This small molecule binds to this protein.
Small molecule (SMILES): CC(=O)N[C@@H]1[C@@H](O)[C@H](O)[C@@H](CO)O[C@H]1O

Binding-site contacts:
Ligand atom O5 contacts residue ASN176 of chain 1.D at 2.3 Å (h-bond).
Ligand atom N2 contacts residue ASN176 of chain 1.D at 2.9 Å (h-bond).
Ligand atom C7 contacts residue ASN176 of chain 1.D at 3.0 Å.
Ligand atom C3 contacts residue ASN176 of chain 1.D at 3.8 Å.
Ligand atom O6 contacts residue ARG83 of chain 1.D at 4.2 Å.
Ligand atom O7 contacts residue ASN176 of chain 1.D at 2.5 Å (h-bond).
Ligand atom C1 contacts residue ASN176 of chain 1.D at 1.4 Å.
Ligand atom C8 contacts residue ASN176 of chain 1.D at 4.3 Å.
Ligand atom C2 contacts residue ASN176 of chain 1.D at 2.4 Å.
Ligand atom C4 contacts residue ASN176 of chain 1.D at 4.2 Å.
Ligand atom C5 contacts residue ASN176 of chain 1.D at 3.6 Å.
Ligand atom C6 contacts residue ARG83 of chain 1.D at 3.7 Å.

Sequence of chain 1.D:
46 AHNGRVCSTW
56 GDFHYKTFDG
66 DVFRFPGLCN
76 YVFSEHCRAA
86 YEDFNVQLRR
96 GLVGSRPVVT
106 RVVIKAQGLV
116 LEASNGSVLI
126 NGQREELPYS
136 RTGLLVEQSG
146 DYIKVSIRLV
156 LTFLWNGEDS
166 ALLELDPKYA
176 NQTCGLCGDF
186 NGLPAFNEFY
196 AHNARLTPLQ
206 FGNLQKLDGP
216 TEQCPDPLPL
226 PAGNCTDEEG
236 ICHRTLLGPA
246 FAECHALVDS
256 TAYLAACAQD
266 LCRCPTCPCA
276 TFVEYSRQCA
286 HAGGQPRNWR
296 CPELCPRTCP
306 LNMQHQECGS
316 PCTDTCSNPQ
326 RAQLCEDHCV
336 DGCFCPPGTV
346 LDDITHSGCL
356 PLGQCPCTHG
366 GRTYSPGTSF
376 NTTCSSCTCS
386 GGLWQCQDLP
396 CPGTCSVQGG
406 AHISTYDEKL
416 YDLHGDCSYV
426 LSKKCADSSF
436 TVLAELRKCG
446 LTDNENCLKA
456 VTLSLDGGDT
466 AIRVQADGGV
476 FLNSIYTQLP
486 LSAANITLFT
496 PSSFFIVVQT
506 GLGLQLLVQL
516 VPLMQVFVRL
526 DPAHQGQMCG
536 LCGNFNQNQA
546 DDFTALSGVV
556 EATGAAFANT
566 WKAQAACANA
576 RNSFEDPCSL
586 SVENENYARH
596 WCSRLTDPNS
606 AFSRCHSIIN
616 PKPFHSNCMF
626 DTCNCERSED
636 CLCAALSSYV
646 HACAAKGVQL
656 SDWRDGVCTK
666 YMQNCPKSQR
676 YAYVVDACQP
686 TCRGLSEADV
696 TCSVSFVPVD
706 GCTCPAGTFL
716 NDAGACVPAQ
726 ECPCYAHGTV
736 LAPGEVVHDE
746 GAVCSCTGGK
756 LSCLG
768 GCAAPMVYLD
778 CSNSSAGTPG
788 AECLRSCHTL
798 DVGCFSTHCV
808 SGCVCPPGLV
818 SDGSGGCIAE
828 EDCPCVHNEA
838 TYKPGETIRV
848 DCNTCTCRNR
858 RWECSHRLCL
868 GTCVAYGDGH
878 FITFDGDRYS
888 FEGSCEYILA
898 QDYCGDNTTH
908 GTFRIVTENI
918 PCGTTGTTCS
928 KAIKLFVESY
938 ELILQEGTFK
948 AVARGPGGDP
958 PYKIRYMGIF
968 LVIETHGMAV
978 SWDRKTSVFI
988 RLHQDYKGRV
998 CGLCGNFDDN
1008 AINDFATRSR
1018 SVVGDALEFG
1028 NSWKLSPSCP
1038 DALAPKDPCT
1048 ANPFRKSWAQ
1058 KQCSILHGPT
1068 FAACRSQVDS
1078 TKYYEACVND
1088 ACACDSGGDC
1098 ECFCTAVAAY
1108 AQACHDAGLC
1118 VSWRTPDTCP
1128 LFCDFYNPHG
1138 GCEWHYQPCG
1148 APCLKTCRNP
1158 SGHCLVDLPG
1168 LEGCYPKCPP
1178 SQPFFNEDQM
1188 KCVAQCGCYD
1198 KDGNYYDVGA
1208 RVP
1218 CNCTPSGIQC